Binding-site contacts:
Ligand atom C3 contacts residue ASN375 of chain 2.D at 3.8 Å.
Ligand atom O5 contacts residue ASN375 of chain 2.D at 2.4 Å (h-bond).
Ligand atom O3 contacts residue NAG2 of chain 2.M at 4.3 Å.
Ligand atom C7 contacts residue GLY372 of chain 2.D at 4.2 Å.
Ligand atom O7 contacts residue GLY372 of chain 2.D at 3.5 Å.
Ligand atom O7 contacts residue SER371 of chain 2.D at 4.1 Å.
Ligand atom C8 contacts residue NAG2 of chain 2.M at 4.1 Å.
Ligand atom C1 contacts residue ASN375 of chain 2.D at 1.4 Å.
Ligand atom O7 contacts residue ASN375 of chain 2.D at 3.5 Å (h-bond).
Ligand atom C8 contacts residue NAG1 of chain 2.M at 3.4 Å.
Ligand atom N2 contacts residue NAG2 of chain 2.M at 4.3 Å.
Ligand atom C7 contacts residue ASN375 of chain 2.D at 3.4 Å.
Ligand atom C2 contacts residue ASN375 of chain 2.D at 2.4 Å.
Ligand atom C8 contacts residue GLY372 of chain 2.D at 4.0 Å.
Ligand atom C7 contacts residue NAG1 of chain 2.M at 4.5 Å.
Ligand atom C4 contacts residue ASN375 of chain 2.D at 4.2 Å.
Ligand atom C7 contacts residue SER371 of chain 2.D at 4.0 Å.
Ligand atom C5 contacts residue ASN375 of chain 2.D at 3.7 Å.
Ligand atom N2 contacts residue ASN375 of chain 2.D at 2.9 Å (h-bond).
Ligand atom C8 contacts residue SER371 of chain 2.D at 3.7 Å.

Sequence of chain 2.D:
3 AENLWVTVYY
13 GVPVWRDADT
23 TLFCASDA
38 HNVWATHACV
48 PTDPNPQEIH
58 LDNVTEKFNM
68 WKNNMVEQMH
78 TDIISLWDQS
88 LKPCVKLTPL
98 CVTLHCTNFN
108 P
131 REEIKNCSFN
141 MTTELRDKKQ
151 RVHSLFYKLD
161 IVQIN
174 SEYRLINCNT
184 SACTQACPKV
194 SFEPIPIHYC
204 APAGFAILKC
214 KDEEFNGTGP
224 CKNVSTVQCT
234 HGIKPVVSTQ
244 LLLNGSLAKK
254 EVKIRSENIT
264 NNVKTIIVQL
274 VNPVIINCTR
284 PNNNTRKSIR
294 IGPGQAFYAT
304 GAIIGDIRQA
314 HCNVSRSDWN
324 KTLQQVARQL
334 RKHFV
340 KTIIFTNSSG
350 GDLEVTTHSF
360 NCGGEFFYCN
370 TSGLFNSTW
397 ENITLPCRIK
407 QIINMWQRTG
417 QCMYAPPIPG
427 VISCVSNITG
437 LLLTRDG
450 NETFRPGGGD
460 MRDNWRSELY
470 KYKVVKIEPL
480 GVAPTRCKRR

The small molecule below binds the protein below.
Small molecule (SMILES): CC(=O)N[C@@H]1[C@@H](O)[C@H](O)[C@@H](CO)O[C@H]1O